Sequence of chain 1.I:
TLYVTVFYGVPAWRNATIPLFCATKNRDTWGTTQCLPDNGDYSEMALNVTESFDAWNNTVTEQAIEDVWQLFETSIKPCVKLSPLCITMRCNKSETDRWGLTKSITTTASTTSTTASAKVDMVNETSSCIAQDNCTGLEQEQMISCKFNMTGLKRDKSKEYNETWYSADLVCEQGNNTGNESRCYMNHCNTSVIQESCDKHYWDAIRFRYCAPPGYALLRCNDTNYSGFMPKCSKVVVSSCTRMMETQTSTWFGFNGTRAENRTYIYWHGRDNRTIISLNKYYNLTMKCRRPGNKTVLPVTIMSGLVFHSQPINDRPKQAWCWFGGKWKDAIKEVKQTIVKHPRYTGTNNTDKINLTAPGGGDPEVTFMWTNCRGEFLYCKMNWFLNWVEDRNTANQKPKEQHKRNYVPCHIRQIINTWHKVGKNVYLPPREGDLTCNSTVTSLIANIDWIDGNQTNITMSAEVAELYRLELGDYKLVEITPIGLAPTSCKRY

A small-molecule ligand and the protein it binds are described below.
Small molecule (SMILES): CC(=O)N[C@@H]1[C@@H](O)[C@H](O)[C@@H](CO)O[C@H]1O

Binding-site contacts:
Ligand atom C7 contacts residue ASN476 of chain 1.I at 3.3 Å.
Ligand atom C8 contacts residue ILE473 of chain 1.I at 3.7 Å (hydrophobic).
Ligand atom C1 contacts residue ASP474 of chain 1.I at 4.5 Å.
Ligand atom N2 contacts residue ASP474 of chain 1.I at 3.9 Å.
Ligand atom O5 contacts residue ASN476 of chain 1.I at 2.5 Å (h-bond).
Ligand atom C3 contacts residue ASN476 of chain 1.I at 3.9 Å.
Ligand atom C3 contacts residue ASP474 of chain 1.I at 4.2 Å.
Ligand atom C2 contacts residue ASP474 of chain 1.I at 4.5 Å.
Ligand atom C4 contacts residue ASN476 of chain 1.I at 4.4 Å.
Ligand atom O7 contacts residue ASN476 of chain 1.I at 3.4 Å (h-bond).
Ligand atom C7 contacts residue ASP474 of chain 1.I at 4.3 Å.
Ligand atom N2 contacts residue ASN476 of chain 1.I at 3.0 Å (h-bond).
Ligand atom C8 contacts residue ASP474 of chain 1.I at 3.8 Å.
Ligand atom C1 contacts residue ASN476 of chain 1.I at 1.5 Å.
Ligand atom C8 contacts residue ASN476 of chain 1.I at 3.2 Å.
Ligand atom C5 contacts residue ASN476 of chain 1.I at 3.8 Å.
Ligand atom C2 contacts residue ASN476 of chain 1.I at 2.6 Å.